Sequence of chain 6.A:
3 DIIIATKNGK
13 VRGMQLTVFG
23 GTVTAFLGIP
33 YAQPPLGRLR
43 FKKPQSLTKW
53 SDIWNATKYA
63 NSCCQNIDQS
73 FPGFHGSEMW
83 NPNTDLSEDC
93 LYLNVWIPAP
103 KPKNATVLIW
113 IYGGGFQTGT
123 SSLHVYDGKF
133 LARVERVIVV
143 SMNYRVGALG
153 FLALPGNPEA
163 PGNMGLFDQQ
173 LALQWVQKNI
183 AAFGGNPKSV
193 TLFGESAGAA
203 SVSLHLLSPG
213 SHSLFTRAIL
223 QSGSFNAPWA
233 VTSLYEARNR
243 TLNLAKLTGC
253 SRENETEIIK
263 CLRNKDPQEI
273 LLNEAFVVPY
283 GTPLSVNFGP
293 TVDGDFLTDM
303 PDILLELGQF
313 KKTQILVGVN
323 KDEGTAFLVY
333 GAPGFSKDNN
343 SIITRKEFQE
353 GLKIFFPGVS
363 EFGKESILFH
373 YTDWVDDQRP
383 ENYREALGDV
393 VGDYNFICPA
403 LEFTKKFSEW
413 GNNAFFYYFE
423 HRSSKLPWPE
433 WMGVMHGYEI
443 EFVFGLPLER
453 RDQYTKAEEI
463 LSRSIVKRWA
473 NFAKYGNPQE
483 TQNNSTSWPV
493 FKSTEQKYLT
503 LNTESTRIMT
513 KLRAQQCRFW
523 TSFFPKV

Binding-site contacts:
Ligand atom O5 contacts residue PRO281 of chain 6.A at 4.5 Å.
Ligand atom C8 contacts residue TYR237 of chain 6.A at 4.3 Å (hydrophobic).
Ligand atom C6 contacts residue ASN245 of chain 6.A at 3.6 Å.
Ligand atom C1 contacts residue TYR237 of chain 6.A at 4.5 Å (hydrophobic).
Ligand atom C5 contacts residue ASN245 of chain 6.A at 4.0 Å.
Ligand atom C5 contacts residue ASN245 of chain 6.A at 3.5 Å.
Ligand atom C7 contacts residue PRO281 of chain 6.A at 4.3 Å (hydrophobic).
Ligand atom O7 contacts residue ASN241 of chain 6.A at 4.5 Å.
Ligand atom C4 contacts residue ASN245 of chain 6.A at 4.4 Å.
Ligand atom O5 contacts residue ASN245 of chain 6.A at 4.0 Å.
Ligand atom C4 contacts residue LEU249 of chain 6.A at 4.4 Å (hydrophobic).
Ligand atom C5 contacts residue PHE278 of chain 6.A at 4.5 Å (hydrophobic).
Ligand atom O7 contacts residue PRO281 of chain 6.A at 3.3 Å.
Ligand atom C3 contacts residue PHE278 of chain 6.A at 3.7 Å (hydrophobic).
Ligand atom O6 contacts residue ASN245 of chain 6.A at 4.4 Å.
Ligand atom C4 contacts residue PHE278 of chain 6.A at 3.3 Å (hydrophobic).
Ligand atom O4 contacts residue LEU249 of chain 6.A at 3.9 Å.
Ligand atom O5 contacts residue ASN241 of chain 6.A at 2.4 Å (h-bond).
Ligand atom C6 contacts residue LYS248 of chain 6.A at 4.0 Å.
Ligand atom N2 contacts residue TYR237 of chain 6.A at 4.1 Å.
Ligand atom O3 contacts residue PRO281 of chain 6.A at 3.8 Å.
Ligand atom O5 contacts residue ASN245 of chain 6.A at 3.0 Å (h-bond).
Ligand atom C1 contacts residue ASN241 of chain 6.A at 1.5 Å.
Ligand atom O3 contacts residue PHE278 of chain 6.A at 3.5 Å (h-bond).
Ligand atom C6 contacts residue ASN245 of chain 6.A at 3.8 Å.
Ligand atom C5 contacts residue ASN241 of chain 6.A at 3.7 Å.
Ligand atom C3 contacts residue ASN241 of chain 6.A at 3.9 Å.
Ligand atom N2 contacts residue ASN241 of chain 6.A at 3.0 Å (h-bond).
Ligand atom C7 contacts residue ASN241 of chain 6.A at 4.0 Å.
Ligand atom C1 contacts residue ASN245 of chain 6.A at 4.2 Å.
Ligand atom O2 contacts residue PRO281 of chain 6.A at 4.1 Å.
Ligand atom O4 contacts residue PHE278 of chain 6.A at 3.8 Å.
Ligand atom C5 contacts residue PRO281 of chain 6.A at 4.5 Å (hydrophobic).
Ligand atom C6 contacts residue LEU249 of chain 6.A at 3.8 Å (hydrophobic).
Ligand atom O3 contacts residue PRO281 of chain 6.A at 3.9 Å.
Ligand atom C4 contacts residue ASN241 of chain 6.A at 4.4 Å.
Ligand atom C1 contacts residue ASN245 of chain 6.A at 4.0 Å.
Ligand atom C2 contacts residue ASN241 of chain 6.A at 2.6 Å.
Ligand atom O3 contacts residue VAL280 of chain 6.A at 3.7 Å.

A small-molecule ligand and the protein it binds are described below.
Small molecule (SMILES): CC(=O)N[C@H]1[C@H](O[C@H]2[C@H](O)[C@@H](NC(C)=O)CO[C@@H]2CO[C@H]2O[C@@H](C)[C@@H](O)[C@@H](O)[C@@H]2O)O[C@H](CO)[C@@H](O)[C@@H]1O